Sequence of chain 1.A:
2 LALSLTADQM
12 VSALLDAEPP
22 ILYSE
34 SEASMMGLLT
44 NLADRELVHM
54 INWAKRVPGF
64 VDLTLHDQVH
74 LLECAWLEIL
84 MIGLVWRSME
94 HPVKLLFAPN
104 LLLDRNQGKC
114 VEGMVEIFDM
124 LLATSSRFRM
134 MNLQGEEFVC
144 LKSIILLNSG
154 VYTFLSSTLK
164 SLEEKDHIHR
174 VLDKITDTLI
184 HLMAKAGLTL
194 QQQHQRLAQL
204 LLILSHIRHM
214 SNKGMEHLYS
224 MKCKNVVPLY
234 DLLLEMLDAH

This small molecule binds to this protein.
Small molecule (SMILES): CC[C@H](C)[C@H](NC(=O)[C@H](CCCCN)NC(=O)[C@@H](N)CC1=NC=NC1)C(=O)N[C@@H](CC(C)C)C(=O)N[C@@H](CC1=NC=NC1)C(=O)N[C@@H](CCCN=C(N)N)C(=O)N[C@@H](CC(C)C)C(=O)N[C@@H](CC(C)C)C(=O)N[C@H](C=O)CCC(N)=O

Binding-site contacts:
Ligand atom OE1 contacts residue LEU68 of chain 1.A at 3.3 Å.
Ligand atom CA contacts residue GLU238 of chain 1.A at 4.0 Å.
Ligand atom CA contacts residue LYS58 of chain 1.A at 3.5 Å.
Ligand atom CB contacts residue LEU68 of chain 1.A at 3.6 Å (hydrophobic).
Ligand atom N contacts residue GLU238 of chain 1.A at 3.2 Å (salt-bridge).
Ligand atom CD2 contacts residue LEU235 of chain 1.A at 4.0 Å (hydrophobic).
Ligand atom CD1 contacts residue ILE54 of chain 1.A at 3.6 Å (hydrophobic).
Ligand atom CA contacts residue GLU238 of chain 1.A at 3.4 Å.
Ligand atom CD2 contacts residue LEU75 of chain 1.A at 3.8 Å (hydrophobic).
Ligand atom CD2 contacts residue MET239 of chain 1.A at 4.0 Å (hydrophobic).
Ligand atom CD1 contacts residue VAL72 of chain 1.A at 3.6 Å (hydrophobic).
Ligand atom CB contacts residue GLU238 of chain 1.A at 3.7 Å.
Ligand atom CG contacts residue ILE54 of chain 1.A at 3.9 Å (hydrophobic).
Ligand atom N contacts residue GLU238 of chain 1.A at 2.9 Å.
Ligand atom N contacts residue GLU238 of chain 1.A at 2.6 Å (salt-bridge).
Ligand atom CG contacts residue LEU68 of chain 1.A at 3.5 Å (hydrophobic).
Ligand atom CD2 contacts residue GLU76 of chain 1.A at 3.9 Å.
Ligand atom CD2 contacts residue VAL72 of chain 1.A at 3.7 Å (hydrophobic).
Ligand atom CB contacts residue GLU238 of chain 1.A at 3.2 Å.
Ligand atom CA contacts residue GLU238 of chain 1.A at 3.8 Å.
Ligand atom O contacts residue LYS58 of chain 1.A at 2.5 Å (salt-bridge).
Ligand atom CD contacts residue LEU68 of chain 1.A at 3.8 Å (hydrophobic).
Ligand atom C contacts residue GLU238 of chain 1.A at 3.9 Å.
Ligand atom CD2 contacts residue GLN71 of chain 1.A at 4.0 Å.
Ligand atom CD1 contacts residue ASP234 of chain 1.A at 3.5 Å.
Ligand atom C contacts residue GLU238 of chain 1.A at 3.4 Å.
Ligand atom O contacts residue GLU238 of chain 1.A at 3.8 Å.
Ligand atom N contacts residue GLU238 of chain 1.A at 3.0 Å (salt-bridge).
Ligand atom CB contacts residue ILE54 of chain 1.A at 3.7 Å (hydrophobic).
Ligand atom CG2 contacts residue LEU235 of chain 1.A at 3.7 Å (hydrophobic).
Ligand atom CA contacts residue GLU238 of chain 1.A at 3.2 Å.
Ligand atom ND1 contacts residue LEU68 of chain 1.A at 3.1 Å.
Ligand atom CE1 contacts residue LEU68 of chain 1.A at 3.0 Å (hydrophobic).
Ligand atom C contacts residue LYS58 of chain 1.A at 3.6 Å.
Ligand atom CD1 contacts residue GLU238 of chain 1.A at 4.0 Å.
Ligand atom CG1 contacts residue GLU238 of chain 1.A at 3.2 Å.
Ligand atom CD2 contacts residue ILE54 of chain 1.A at 3.4 Å (hydrophobic).
Ligand atom CD1 contacts residue LEU235 of chain 1.A at 4.0 Å (hydrophobic).
Ligand atom C contacts residue ILE54 of chain 1.A at 4.0 Å (hydrophobic).
Ligand atom C contacts residue GLU238 of chain 1.A at 3.6 Å.